Sequence of chain 1.B:
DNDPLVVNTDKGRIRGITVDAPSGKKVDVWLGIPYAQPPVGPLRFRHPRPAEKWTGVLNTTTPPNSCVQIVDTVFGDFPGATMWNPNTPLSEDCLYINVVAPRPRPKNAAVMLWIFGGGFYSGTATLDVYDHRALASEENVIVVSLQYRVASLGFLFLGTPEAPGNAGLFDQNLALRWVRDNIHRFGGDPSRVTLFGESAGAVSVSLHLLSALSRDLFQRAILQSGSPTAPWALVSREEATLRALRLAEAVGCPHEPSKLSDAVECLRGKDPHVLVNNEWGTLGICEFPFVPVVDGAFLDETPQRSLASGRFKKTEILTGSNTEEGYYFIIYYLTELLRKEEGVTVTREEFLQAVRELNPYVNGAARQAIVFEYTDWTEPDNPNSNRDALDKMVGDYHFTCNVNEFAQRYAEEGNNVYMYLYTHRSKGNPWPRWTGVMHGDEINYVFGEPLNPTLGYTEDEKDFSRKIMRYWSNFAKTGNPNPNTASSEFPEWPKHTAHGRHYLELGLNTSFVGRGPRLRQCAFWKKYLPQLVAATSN

Binding-site contacts:
Ligand atom C7 contacts residue ARG15 of chain 1.B at 3.7 Å.
Ligand atom C2 contacts residue ARG15 of chain 1.B at 3.6 Å.
Ligand atom O5 contacts residue ASN59 of chain 1.B at 2.3 Å (h-bond).
Ligand atom N2 contacts residue ARG15 of chain 1.B at 4.1 Å.
Ligand atom C4 contacts residue ASN59 of chain 1.B at 4.3 Å.
Ligand atom O6 contacts residue ASN59 of chain 1.B at 4.3 Å.
Ligand atom C1 contacts residue ARG15 of chain 1.B at 4.2 Å.
Ligand atom C3 contacts residue ARG15 of chain 1.B at 4.2 Å.
Ligand atom O3 contacts residue ARG15 of chain 1.B at 3.7 Å.
Ligand atom C7 contacts residue ASN59 of chain 1.B at 4.5 Å.
Ligand atom N2 contacts residue ASN59 of chain 1.B at 3.2 Å (h-bond).
Ligand atom C1 contacts residue ASN59 of chain 1.B at 1.4 Å.
Ligand atom O7 contacts residue ARG15 of chain 1.B at 3.4 Å (salt-bridge).
Ligand atom C8 contacts residue ARG15 of chain 1.B at 4.3 Å.
Ligand atom C5 contacts residue ASN59 of chain 1.B at 3.5 Å.
Ligand atom C3 contacts residue ASN59 of chain 1.B at 4.0 Å.
Ligand atom C2 contacts residue ASN59 of chain 1.B at 2.7 Å.

This protein binds this small molecule.
Small molecule (SMILES): CC(=O)N[C@H]1[C@H](O[C@H]2[C@H](O)[C@@H](NC(C)=O)CO[C@@H]2CO)O[C@H](CO)[C@@H](O[C@@H]2O[C@H](CO[C@H]3O[C@H](CO)[C@@H](O)[C@H](O)[C@@H]3O)[C@@H](O)[C@H](O[C@H]3O[C@H](CO)[C@@H](O)[C@H](O)[C@@H]3O)[C@@H]2O)[C@@H]1O